Sequence of chain 2.A:
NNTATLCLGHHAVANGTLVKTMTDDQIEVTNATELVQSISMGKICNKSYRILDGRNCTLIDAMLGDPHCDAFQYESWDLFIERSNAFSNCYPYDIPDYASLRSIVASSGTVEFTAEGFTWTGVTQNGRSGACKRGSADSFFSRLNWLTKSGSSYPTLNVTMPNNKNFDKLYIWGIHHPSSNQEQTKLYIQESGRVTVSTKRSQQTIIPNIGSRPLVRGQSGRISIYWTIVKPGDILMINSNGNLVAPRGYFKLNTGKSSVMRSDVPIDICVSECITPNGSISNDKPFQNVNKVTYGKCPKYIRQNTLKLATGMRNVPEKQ

Binding-site contacts:
Ligand atom O7 contacts residue ASN164 of chain 3.A at 4.4 Å.
Ligand atom O5 contacts residue ASN164 of chain 3.A at 2.3 Å (h-bond).
Ligand atom C2 contacts residue ASN164 of chain 3.A at 2.6 Å.
Ligand atom O3 contacts residue LEU221 of chain 2.A at 4.2 Å.
Ligand atom C6 contacts residue LEU221 of chain 2.A at 4.3 Å (hydrophobic).
Ligand atom C5 contacts residue THR166 of chain 3.A at 3.8 Å.
Ligand atom O6 contacts residue THR166 of chain 3.A at 4.0 Å.
Ligand atom C1 contacts residue ASN164 of chain 3.A at 1.5 Å.
Ligand atom C7 contacts residue SER218 of chain 2.A at 3.1 Å.
Ligand atom C8 contacts residue SER218 of chain 2.A at 4.4 Å.
Ligand atom C7 contacts residue ASN164 of chain 3.A at 3.5 Å.
Ligand atom O6 contacts residue ASN164 of chain 3.A at 4.5 Å.
Ligand atom C8 contacts residue ASN164 of chain 3.A at 3.3 Å.
Ligand atom N2 contacts residue SER218 of chain 2.A at 3.0 Å (h-bond).
Ligand atom C4 contacts residue ASN164 of chain 3.A at 4.3 Å.
Ligand atom O7 contacts residue SER218 of chain 2.A at 2.5 Å (h-bond).
Ligand atom C5 contacts residue MET243 of chain 3.A at 4.1 Å (hydrophobic).
Ligand atom N2 contacts residue ASN164 of chain 3.A at 3.1 Å (h-bond).
Ligand atom C3 contacts residue ASN164 of chain 3.A at 3.9 Å.
Ligand atom C4 contacts residue LEU221 of chain 2.A at 4.5 Å (hydrophobic).
Ligand atom C2 contacts residue SER218 of chain 2.A at 4.2 Å.
Ligand atom O5 contacts residue THR166 of chain 3.A at 4.2 Å.
Ligand atom C5 contacts residue ASN164 of chain 3.A at 3.7 Å.
Ligand atom C6 contacts residue THR166 of chain 3.A at 3.6 Å.

Sequence of chain 3.A:
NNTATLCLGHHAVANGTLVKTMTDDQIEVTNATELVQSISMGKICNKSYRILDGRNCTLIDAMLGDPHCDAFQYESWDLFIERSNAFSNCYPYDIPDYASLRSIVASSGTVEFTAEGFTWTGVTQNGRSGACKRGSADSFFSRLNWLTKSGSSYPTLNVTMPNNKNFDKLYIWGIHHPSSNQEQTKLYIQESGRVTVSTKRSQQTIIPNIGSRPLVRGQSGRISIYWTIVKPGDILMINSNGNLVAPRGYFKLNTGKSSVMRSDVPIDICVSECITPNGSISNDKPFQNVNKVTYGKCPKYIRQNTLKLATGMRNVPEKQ

This protein binds this small molecule.
Small molecule (SMILES): CC(=O)N[C@H]1[C@H](O[C@H]2[C@H](O)[C@@H](NC(C)=O)CO[C@@H]2CO)O[C@H](CO)[C@@H](OC2O[C@H](CO)[C@@H](O)[C@H](O)[C@@H]2O)[C@@H]1O